Sequence of chain 1.A:
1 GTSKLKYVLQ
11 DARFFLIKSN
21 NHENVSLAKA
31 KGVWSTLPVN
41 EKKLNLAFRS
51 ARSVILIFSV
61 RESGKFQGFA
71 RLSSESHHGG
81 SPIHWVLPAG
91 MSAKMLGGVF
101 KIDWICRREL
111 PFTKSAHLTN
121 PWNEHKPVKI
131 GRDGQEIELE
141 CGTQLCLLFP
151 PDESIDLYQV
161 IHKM

This protein binds this small molecule.
Small molecule (SMILES): CNc1ncnc2c1ncn2[C@H]1C[C@H](O[P](=O)(O)OC[C@H]2O[C@@H](n3ccc(N)nc3=O)C[C@@H]2O[P](=O)(O)OC[C@H]2O[C@@H](n3cc(C)c(=O)[nH]c3=O)C[C@@H]2O[P](=O)(O)OC)[C@@H](CO[P](=O)(O)O[C@H]2C[C@H](n3cnc4c(=O)nc(N)[nH]c43)O[C@@H]2CO[P](=O)(O)O[C@H]2C[C@H](n3cnc4c(=O)nc(N)[nH]c43)O[C@@H]2CO[P](=O)(O)O[C@H]2C[C@H](n3ccc(N)nc3=O)O[C@@H]2CO[P](=O)(O)O[C@H]2C[C@H](n3cnc4c(=O)nc(N)[nH]c43)O[C@@H]2CO[P](=O)(O)O[C@H]2C[C@H](n3ccc(N)nc3=O)O[C@@H]2CO)O1

Binding-site contacts:
Ligand atom N9 contacts residue GLY90 of chain 1.A at 3.4 Å (h-bond).
Ligand atom C4' contacts residue ALA89 of chain 1.A at 3.5 Å (hydrophobic).
Ligand atom OP1 contacts residue GLU62 of chain 1.A at 3.5 Å (salt-bridge).
Ligand atom C2' contacts residue LYS18 of chain 1.A at 3.1 Å.
Ligand atom N6 contacts residue SER35 of chain 1.A at 2.2 Å (h-bond).
Ligand atom P contacts residue LYS18 of chain 1.A at 3.5 Å.
Ligand atom C1' contacts residue GLY131 of chain 1.A at 3.5 Å.
Ligand atom N9 contacts residue LYS18 of chain 1.A at 3.4 Å (salt-bridge).
Ligand atom O5' contacts residue LYS129 of chain 1.A at 2.8 Å (salt-bridge).
Ligand atom C8 contacts residue MET95 of chain 1.A at 3.1 Å (hydrophobic).
Ligand atom C5' contacts residue ALA89 of chain 1.A at 3.1 Å (hydrophobic).
Ligand atom C1' contacts residue ASN20 of chain 1.A at 3.6 Å.
Ligand atom C4' contacts residue GLY131 of chain 1.A at 3.5 Å.
Ligand atom C1 contacts residue TRP34 of chain 1.A at 3.2 Å (hydrophobic).
Ligand atom OP2 contacts residue ASP133 of chain 1.A at 2.6 Å (salt-bridge).
Ligand atom O3' contacts residue ASN20 of chain 1.A at 3.6 Å.
Ligand atom C6 contacts residue TRP34 of chain 1.A at 3.4 Å (hydrophobic).
Ligand atom O4' contacts residue GLY90 of chain 1.A at 2.9 Å (h-bond).
Ligand atom N6 contacts residue TRP34 of chain 1.A at 3.3 Å.
Ligand atom OP1 contacts residue LYS18 of chain 1.A at 2.6 Å (salt-bridge).
Ligand atom C6 contacts residue SER35 of chain 1.A at 3.6 Å.
Ligand atom C1 contacts residue THR36 of chain 1.A at 3.6 Å.
Ligand atom C2' contacts residue ASN20 of chain 1.A at 3.6 Å.
Ligand atom C5' contacts residue LYS129 of chain 1.A at 3.6 Å.
Ligand atom C5' contacts residue LYS129 of chain 1.A at 3.4 Å.
Ligand atom C8 contacts residue LYS18 of chain 1.A at 3.4 Å.
Ligand atom O3' contacts residue LYS18 of chain 1.A at 3.2 Å.
Ligand atom C1' contacts residue GLY90 of chain 1.A at 3.1 Å.
Ligand atom O2 contacts residue GLY131 of chain 1.A at 3.4 Å (h-bond).
Ligand atom C8 contacts residue GLY90 of chain 1.A at 3.2 Å.
Ligand atom OP2 contacts residue GLU62 of chain 1.A at 3.2 Å (salt-bridge).
Ligand atom N7 contacts residue ASP133 of chain 1.A at 3.6 Å (salt-bridge).
Ligand atom N6 contacts residue THR36 of chain 1.A at 3.6 Å.
Ligand atom N7 contacts residue MET95 of chain 1.A at 3.3 Å.
Ligand atom O2 contacts residue ILE130 of chain 1.A at 3.3 Å.
Ligand atom O5' contacts residue LYS18 of chain 1.A at 3.4 Å.
Ligand atom C1 contacts residue SER35 of chain 1.A at 1.4 Å.
Ligand atom O4' contacts residue GLY131 of chain 1.A at 3.6 Å.
Ligand atom C8 contacts residue ASP133 of chain 1.A at 3.5 Å.
Ligand atom OP2 contacts residue ARG132 of chain 1.A at 3.4 Å.